A small-molecule ligand and the protein it binds are described below.
Small molecule (SMILES): Cc1cccc2cccc(/C=C/CC(=O)O)c12

Binding-site contacts:
Ligand atom C06 contacts residue PHE22 of chain 1.A at 3.8 Å (hydrophobic).
Ligand atom O14 contacts residue LYS31 of chain 1.A at 4.1 Å.
Ligand atom O13 contacts residue ILE226 of chain 1.A at 4.1 Å.
Ligand atom C05 contacts residue PHE22 of chain 1.A at 3.7 Å (hydrophobic).
Ligand atom C01 contacts residue LEU61 of chain 1.A at 4.1 Å (hydrophobic).
Ligand atom O14 contacts residue TYR12 of chain 1.A at 4.0 Å.
Ligand atom C08 contacts residue PHE22 of chain 1.A at 3.5 Å (hydrophobic).
Ligand atom C16 contacts residue LEU71 of chain 1.A at 4.0 Å (hydrophobic).
Ligand atom C05 contacts residue TYR12 of chain 1.A at 3.8 Å (hydrophobic).
Ligand atom C02 contacts residue VAL83 of chain 1.A at 4.0 Å (hydrophobic).
Ligand atom C15 contacts residue VAL81 of chain 1.A at 3.8 Å (hydrophobic).
Ligand atom C11 contacts residue TYR266 of chain 1.A at 3.6 Å (hydrophobic).
Ligand atom C10 contacts residue TYR266 of chain 1.A at 3.5 Å (hydrophobic).
Ligand atom O13 contacts residue LYS31 of chain 1.A at 2.7 Å (salt-bridge).
Ligand atom C15 contacts residue PHE22 of chain 1.A at 4.1 Å (hydrophobic).
Ligand atom C17 contacts residue PHE69 of chain 1.A at 4.1 Å (hydrophobic).
Ligand atom C17 contacts residue PHE22 of chain 1.A at 4.2 Å (hydrophobic).
Ligand atom C06 contacts residue TYR12 of chain 1.A at 3.7 Å (hydrophobic).
Ligand atom C12 contacts residue TYR266 of chain 1.A at 4.1 Å (hydrophobic).
Ligand atom C11 contacts residue ILE226 of chain 1.A at 3.9 Å (hydrophobic).
Ligand atom O14 contacts residue LYS230 of chain 1.A at 2.9 Å (salt-bridge).
Ligand atom C02 contacts residue PHE22 of chain 1.A at 3.9 Å (hydrophobic).
Ligand atom C12 contacts residue LYS31 of chain 1.A at 3.7 Å.
Ligand atom C11 contacts residue MET259 of chain 1.A at 4.2 Å (hydrophobic).
Ligand atom C16 contacts residue PHE33 of chain 1.A at 3.9 Å (hydrophobic).
Ligand atom O14 contacts residue VAL83 of chain 1.A at 4.0 Å.
Ligand atom C10 contacts residue TYR12 of chain 1.A at 4.0 Å (hydrophobic).
Ligand atom C17 contacts residue PHE33 of chain 1.A at 3.6 Å (hydrophobic).
Ligand atom C10 contacts residue MET259 of chain 1.A at 3.9 Å (hydrophobic).
Ligand atom C12 contacts residue LYS230 of chain 1.A at 3.3 Å.
Ligand atom C03 contacts residue PHE22 of chain 1.A at 3.4 Å (hydrophobic).
Ligand atom C12 contacts residue ILE226 of chain 1.A at 4.1 Å (hydrophobic).
Ligand atom O13 contacts residue LYS230 of chain 1.A at 3.2 Å (salt-bridge).
Ligand atom C05 contacts residue TYR20 of chain 1.A at 3.9 Å (hydrophobic).
Ligand atom C07 contacts residue TYR12 of chain 1.A at 3.7 Å (hydrophobic).
Ligand atom C03 contacts residue VAL83 of chain 1.A at 4.1 Å (hydrophobic).
Ligand atom C07 contacts residue PHE22 of chain 1.A at 3.7 Å (hydrophobic).
Ligand atom C16 contacts residue VAL81 of chain 1.A at 3.9 Å (hydrophobic).
Ligand atom C04 contacts residue PHE22 of chain 1.A at 3.5 Å (hydrophobic).
Ligand atom O14 contacts residue TYR266 of chain 1.A at 4.1 Å.

Sequence of chain 1.A:
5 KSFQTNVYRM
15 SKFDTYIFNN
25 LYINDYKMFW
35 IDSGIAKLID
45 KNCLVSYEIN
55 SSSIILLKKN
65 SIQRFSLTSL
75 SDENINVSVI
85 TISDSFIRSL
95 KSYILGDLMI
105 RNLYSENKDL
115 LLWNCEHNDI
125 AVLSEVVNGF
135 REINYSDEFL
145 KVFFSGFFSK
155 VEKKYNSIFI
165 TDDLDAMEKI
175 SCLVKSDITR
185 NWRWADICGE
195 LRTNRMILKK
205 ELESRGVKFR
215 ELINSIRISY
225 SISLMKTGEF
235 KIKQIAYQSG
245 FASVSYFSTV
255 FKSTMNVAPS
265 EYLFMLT